Binding-site contacts:
Ligand atom N6 contacts residue GLN186 of chain 1.A at 2.9 Å (h-bond).
Ligand atom O1B contacts residue LYS77 of chain 1.A at 3.6 Å.
Ligand atom PB contacts residue MG1 of chain 1.F at 2.7 Å.
Ligand atom N6 contacts residue LEU189 of chain 1.A at 3.8 Å.
Ligand atom O3G contacts residue MG1 of chain 1.F at 2.1 Å.
Ligand atom O3G contacts residue ARG225 of chain 1.A at 2.9 Å (salt-bridge).
Ligand atom C6 contacts residue LYS187 of chain 1.A at 4.0 Å.
Ligand atom O3A contacts residue LYS77 of chain 1.A at 3.9 Å.
Ligand atom O2A contacts residue MG1 of chain 1.F at 2.2 Å.
Ligand atom O2A contacts residue GLU334 of chain 1.A at 3.6 Å (salt-bridge).
Ligand atom O2' contacts residue LYS201 of chain 1.A at 3.9 Å.
Ligand atom O3A contacts residue MG1 of chain 1.F at 3.1 Å.
Ligand atom N7 contacts residue GLN186 of chain 1.A at 3.4 Å (h-bond).
Ligand atom N3 contacts residue TYR188 of chain 1.A at 3.5 Å.
Ligand atom N7 contacts residue LYS153 of chain 1.A at 3.0 Å (salt-bridge).
Ligand atom N3B contacts residue MG1 of chain 1.F at 3.1 Å.
Ligand atom N3 contacts residue LYS201 of chain 1.A at 3.9 Å.
Ligand atom PA contacts residue GLU334 of chain 1.A at 4.0 Å.
Ligand atom PG contacts residue MG1 of chain 1.F at 3.1 Å.
Ligand atom C5 contacts residue GLN186 of chain 1.A at 4.0 Å.
Ligand atom O3' contacts residue ASP203 of chain 1.A at 3.6 Å.
Ligand atom O1A contacts residue GLU334 of chain 1.A at 3.8 Å.
Ligand atom C4 contacts residue MET323 of chain 1.A at 4.0 Å (hydrophobic).
Ligand atom O2B contacts residue GLU334 of chain 1.A at 3.0 Å (salt-bridge).
Ligand atom N1 contacts residue TYR188 of chain 1.A at 3.8 Å.
Ligand atom C2 contacts residue TYR188 of chain 1.A at 3.6 Å (hydrophobic).
Ligand atom O1A contacts residue LYS77 of chain 1.A at 3.4 Å (salt-bridge).
Ligand atom C6 contacts residue GLN186 of chain 1.A at 3.8 Å.
Ligand atom O1A contacts residue LYS153 of chain 1.A at 3.1 Å.
Ligand atom PA contacts residue MG1 of chain 1.F at 3.2 Å.
Ligand atom C2 contacts residue LEU189 of chain 1.A at 3.5 Å (hydrophobic).
Ligand atom N3 contacts residue MET323 of chain 1.A at 3.6 Å.
Ligand atom N7 contacts residue ILE333 of chain 1.A at 4.0 Å.
Ligand atom O3' contacts residue ARG225 of chain 1.A at 3.5 Å (salt-bridge).
Ligand atom N1 contacts residue LEU189 of chain 1.A at 3.0 Å (h-bond).
Ligand atom N6 contacts residue LYS187 of chain 1.A at 3.1 Å (salt-bridge).
Ligand atom N6 contacts residue PRO98 of chain 1.A at 4.0 Å.
Ligand atom C8 contacts residue LYS153 of chain 1.A at 3.5 Å.
Ligand atom O2B contacts residue MG1 of chain 1.F at 1.9 Å.
Ligand atom C2 contacts residue MET323 of chain 1.A at 3.8 Å (hydrophobic).

Sequence of chain 1.A:
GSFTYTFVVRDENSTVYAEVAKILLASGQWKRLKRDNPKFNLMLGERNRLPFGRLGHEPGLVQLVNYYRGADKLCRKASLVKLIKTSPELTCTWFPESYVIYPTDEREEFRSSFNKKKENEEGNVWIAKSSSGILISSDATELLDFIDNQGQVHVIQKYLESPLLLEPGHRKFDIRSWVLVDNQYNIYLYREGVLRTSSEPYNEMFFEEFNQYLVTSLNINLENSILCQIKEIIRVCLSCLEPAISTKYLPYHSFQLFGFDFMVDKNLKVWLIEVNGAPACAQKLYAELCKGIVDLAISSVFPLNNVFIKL

This protein binds this small molecule.
Small molecule (SMILES): Nc1ncnc2c1ncn2[C@@H]1O[C@H](CO[P](=O)(O)O[P](=O)(O)NP(=O)(O)O)[C@@H](O)[C@H]1O